Sequence of chain 1.A:
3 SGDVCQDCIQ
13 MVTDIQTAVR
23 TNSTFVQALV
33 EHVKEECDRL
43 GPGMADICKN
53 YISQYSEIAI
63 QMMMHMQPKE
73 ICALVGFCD

Sequence of chain 1.C:
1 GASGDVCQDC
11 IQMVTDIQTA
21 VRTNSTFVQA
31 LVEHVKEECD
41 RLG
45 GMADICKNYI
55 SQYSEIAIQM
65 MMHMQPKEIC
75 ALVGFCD

A small-molecule ligand and the protein it binds are described below.
Small molecule (SMILES): O=C1C(O)=C(C2CCC(c3ccc(Cl)cc3)CC2)C(=O)c2ccccc21

Binding-site contacts:
Ligand atom C20 contacts residue MET64 of chain 1.C at 4.0 Å (hydrophobic).
Ligand atom C20 contacts residue LEU76 of chain 1.C at 4.0 Å (hydrophobic).
Ligand atom C21 contacts residue MET64 of chain 1.C at 3.7 Å (hydrophobic).
Ligand atom C21 contacts residue MET68 of chain 1.C at 3.8 Å (hydrophobic).
Ligand atom C22 contacts residue MET68 of chain 1.C at 3.1 Å (hydrophobic).
Ligand atom C18 contacts residue ARG41 of chain 1.A at 4.1 Å.
Ligand atom C13 contacts residue LEU76 of chain 1.C at 4.4 Å (hydrophobic).
Ligand atom C18 contacts residue LEU76 of chain 1.C at 2.9 Å (hydrophobic).
Ligand atom C18 contacts residue MET68 of chain 1.C at 4.3 Å (hydrophobic).
Ligand atom C17 contacts residue LEU76 of chain 1.C at 3.7 Å (hydrophobic).
Ligand atom C14 contacts residue ARG41 of chain 1.A at 3.6 Å.
Ligand atom C14 contacts residue LEU76 of chain 1.C at 4.1 Å (hydrophobic).
Ligand atom C17 contacts residue MET68 of chain 1.C at 3.4 Å (hydrophobic).
Ligand atom C19 contacts residue LEU76 of chain 1.C at 3.1 Å (hydrophobic).
Ligand atom C19 contacts residue ARG41 of chain 1.A at 4.1 Å.
Ligand atom CL contacts residue MET64 of chain 1.C at 3.1 Å.
Ligand atom C15 contacts residue ARG41 of chain 1.A at 3.9 Å.
Ligand atom C16 contacts residue ARG41 of chain 1.A at 4.4 Å.
Ligand atom C12 contacts residue MET68 of chain 1.C at 4.1 Å (hydrophobic).
Ligand atom C13 contacts residue MET68 of chain 1.C at 3.6 Å (hydrophobic).
Ligand atom O1 contacts residue GLU72 of chain 1.C at 4.4 Å.
Ligand atom C15 contacts residue GLU72 of chain 1.C at 4.4 Å.